Sequence of chain 1.N:
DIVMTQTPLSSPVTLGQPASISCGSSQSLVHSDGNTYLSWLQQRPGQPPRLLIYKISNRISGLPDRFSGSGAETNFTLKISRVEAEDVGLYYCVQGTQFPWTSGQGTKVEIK

Binding-site contacts:
Ligand atom N2 contacts residue ASN310 of chain 1.C at 3.0 Å (h-bond).
Ligand atom C5 contacts residue GLN1 of chain 1.M at 3.7 Å.
Ligand atom O5 contacts residue THR387 of chain 1.C at 3.5 Å (h-bond).
Ligand atom C2 contacts residue HIS308 of chain 1.C at 4.1 Å.
Ligand atom O7 contacts residue ASN310 of chain 1.C at 3.3 Å (h-bond).
Ligand atom O7 contacts residue TRP27 of chain 1.M at 3.0 Å.
Ligand atom O5 contacts residue ASN310 of chain 1.C at 2.4 Å (h-bond).
Ligand atom N2 contacts residue HIS308 of chain 1.C at 3.1 Å (h-bond).
Ligand atom O4 contacts residue GLN1 of chain 1.M at 3.8 Å.
Ligand atom C4 contacts residue ASN310 of chain 1.C at 4.3 Å.
Ligand atom C4 contacts residue ASP108 of chain 1.M at 4.4 Å.
Ligand atom O5 contacts residue HIS385 of chain 1.C at 4.0 Å.
Ligand atom C5 contacts residue THR387 of chain 1.C at 3.9 Å.
Ligand atom C6 contacts residue THR387 of chain 1.C at 4.3 Å.
Ligand atom O6 contacts residue HIS385 of chain 1.C at 4.2 Å.
Ligand atom O4 contacts residue ASP108 of chain 1.M at 3.7 Å.
Ligand atom C7 contacts residue ASN310 of chain 1.C at 3.2 Å.
Ligand atom O5 contacts residue GLN1 of chain 1.M at 4.4 Å.
Ligand atom C7 contacts residue HIS308 of chain 1.C at 3.8 Å.
Ligand atom C7 contacts residue TRP27 of chain 1.M at 3.5 Å (hydrophobic).
Ligand atom C3 contacts residue TRP27 of chain 1.M at 4.4 Å (hydrophobic).
Ligand atom C8 contacts residue THR276 of chain 1.C at 4.1 Å.
Ligand atom N2 contacts residue TRP27 of chain 1.M at 3.9 Å.
Ligand atom O3 contacts residue TRP27 of chain 1.M at 3.3 Å.
Ligand atom C1 contacts residue ASN310 of chain 1.C at 1.5 Å.
Ligand atom C6 contacts residue SER61 of chain 1.N at 4.0 Å.
Ligand atom C8 contacts residue ARG416 of chain 1.C at 3.2 Å.
Ligand atom O6 contacts residue TRP27 of chain 1.M at 3.9 Å.
Ligand atom C6 contacts residue GLN1 of chain 1.M at 4.2 Å.
Ligand atom C3 contacts residue ASN310 of chain 1.C at 3.9 Å.
Ligand atom C5 contacts residue ASN310 of chain 1.C at 3.8 Å.
Ligand atom C1 contacts residue HIS308 of chain 1.C at 4.3 Å.
Ligand atom C1 contacts residue THR387 of chain 1.C at 3.6 Å.
Ligand atom C3 contacts residue HIS308 of chain 1.C at 4.2 Å.
Ligand atom C8 contacts residue TRP27 of chain 1.M at 4.0 Å (hydrophobic).
Ligand atom C7 contacts residue ARG416 of chain 1.C at 4.3 Å.
Ligand atom C8 contacts residue HIS308 of chain 1.C at 3.7 Å.
Ligand atom C2 contacts residue TRP27 of chain 1.M at 4.0 Å (hydrophobic).
Ligand atom C2 contacts residue ASN310 of chain 1.C at 2.5 Å.
Ligand atom C8 contacts residue ASN310 of chain 1.C at 3.7 Å.

Sequence of chain 1.C:
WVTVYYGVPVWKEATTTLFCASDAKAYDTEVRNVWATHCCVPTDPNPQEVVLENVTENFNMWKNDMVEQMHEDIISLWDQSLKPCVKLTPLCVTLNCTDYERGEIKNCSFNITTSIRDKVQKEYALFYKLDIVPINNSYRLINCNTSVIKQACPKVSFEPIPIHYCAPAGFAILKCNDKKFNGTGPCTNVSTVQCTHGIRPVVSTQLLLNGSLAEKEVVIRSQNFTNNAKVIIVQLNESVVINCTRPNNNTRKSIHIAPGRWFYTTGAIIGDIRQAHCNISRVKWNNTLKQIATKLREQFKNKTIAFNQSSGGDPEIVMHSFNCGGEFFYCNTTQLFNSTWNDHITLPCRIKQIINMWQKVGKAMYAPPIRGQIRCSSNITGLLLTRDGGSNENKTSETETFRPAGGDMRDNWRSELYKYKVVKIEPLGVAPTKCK

The protein below binds the small molecule below.
Small molecule (SMILES): CC(=O)N[C@H]1[C@H](O[C@H]2[C@H](O)[C@@H](NC(C)=O)CO[C@@H]2CO)O[C@H](CO)[C@@H](O[C@@H]2O[C@H](CO[C@H]3O[C@H](CO)[C@@H](O)[C@H](O)[C@@H]3O)[C@@H](O)[C@H](O[C@H]3O[C@H](CO)[C@@H](O)[C@H](O)[C@@H]3O)[C@@H]2O)[C@@H]1O

Sequence of chain 1.M:
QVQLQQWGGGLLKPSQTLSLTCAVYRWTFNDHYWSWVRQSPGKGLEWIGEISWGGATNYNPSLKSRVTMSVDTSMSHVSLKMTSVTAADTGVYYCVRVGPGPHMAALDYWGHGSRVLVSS